This small molecule binds to this protein.
Small molecule (SMILES): CC(=O)N[C@@H]1[C@@H](O)[C@H](O)[C@@H](CO)O[C@H]1O

Binding-site contacts:
Ligand atom C4 contacts residue ASN153 of chain 50.A at 4.2 Å.
Ligand atom C7 contacts residue HIS149 of chain 50.A at 4.2 Å.
Ligand atom C8 contacts residue ASN103 of chain 50.C at 4.5 Å.
Ligand atom O5 contacts residue HIS158 of chain 50.A at 3.1 Å.
Ligand atom O3 contacts residue HIS149 of chain 50.A at 4.4 Å.
Ligand atom O5 contacts residue HIS149 of chain 50.A at 4.1 Å.
Ligand atom C5 contacts residue ASN153 of chain 50.A at 3.7 Å.
Ligand atom C1 contacts residue HIS149 of chain 50.A at 4.0 Å.
Ligand atom O5 contacts residue ASN153 of chain 50.A at 2.4 Å (h-bond).
Ligand atom C6 contacts residue LYS157 of chain 50.A at 3.8 Å.
Ligand atom C1 contacts residue ASN153 of chain 50.A at 1.4 Å.
Ligand atom C2 contacts residue ASN153 of chain 50.A at 2.5 Å.
Ligand atom C5 contacts residue LYS157 of chain 50.A at 4.1 Å.
Ligand atom N2 contacts residue HIS149 of chain 50.A at 4.3 Å.
Ligand atom C1 contacts residue HIS158 of chain 50.A at 4.0 Å.
Ligand atom C8 contacts residue GLY102 of chain 50.C at 3.3 Å.
Ligand atom C6 contacts residue HIS158 of chain 50.A at 3.8 Å.
Ligand atom C5 contacts residue HIS158 of chain 50.A at 4.1 Å.
Ligand atom C2 contacts residue HIS149 of chain 50.A at 3.6 Å.
Ligand atom O6 contacts residue LYS157 of chain 50.A at 3.8 Å.
Ligand atom O7 contacts residue HIS149 of chain 50.A at 3.3 Å.
Ligand atom C1 contacts residue THR155 of chain 50.A at 3.9 Å.
Ligand atom C3 contacts residue ASN153 of chain 50.A at 3.8 Å.
Ligand atom O5 contacts residue THR155 of chain 50.A at 4.3 Å.
Ligand atom N2 contacts residue ASN153 of chain 50.A at 2.9 Å (h-bond).
Ligand atom C7 contacts residue ASN153 of chain 50.A at 3.7 Å.
Ligand atom O7 contacts residue ASN153 of chain 50.A at 4.0 Å.
Ligand atom C8 contacts residue TRP101 of chain 50.C at 3.6 Å (hydrophobic).

Sequence of chain 50.C:
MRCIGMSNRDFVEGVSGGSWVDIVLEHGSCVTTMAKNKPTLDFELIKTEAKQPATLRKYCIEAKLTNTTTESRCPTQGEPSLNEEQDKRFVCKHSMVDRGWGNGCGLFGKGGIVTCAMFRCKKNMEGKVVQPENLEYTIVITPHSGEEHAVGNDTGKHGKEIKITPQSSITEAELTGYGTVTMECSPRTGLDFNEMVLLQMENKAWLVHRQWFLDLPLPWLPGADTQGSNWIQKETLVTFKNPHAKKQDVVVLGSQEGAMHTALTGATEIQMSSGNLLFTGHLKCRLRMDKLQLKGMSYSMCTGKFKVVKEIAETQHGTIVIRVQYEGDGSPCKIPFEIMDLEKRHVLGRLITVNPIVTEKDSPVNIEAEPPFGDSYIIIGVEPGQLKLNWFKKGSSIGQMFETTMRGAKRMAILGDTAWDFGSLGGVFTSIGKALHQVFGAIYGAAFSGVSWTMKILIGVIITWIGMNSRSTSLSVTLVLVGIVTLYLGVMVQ

Sequence of chain 50.A:
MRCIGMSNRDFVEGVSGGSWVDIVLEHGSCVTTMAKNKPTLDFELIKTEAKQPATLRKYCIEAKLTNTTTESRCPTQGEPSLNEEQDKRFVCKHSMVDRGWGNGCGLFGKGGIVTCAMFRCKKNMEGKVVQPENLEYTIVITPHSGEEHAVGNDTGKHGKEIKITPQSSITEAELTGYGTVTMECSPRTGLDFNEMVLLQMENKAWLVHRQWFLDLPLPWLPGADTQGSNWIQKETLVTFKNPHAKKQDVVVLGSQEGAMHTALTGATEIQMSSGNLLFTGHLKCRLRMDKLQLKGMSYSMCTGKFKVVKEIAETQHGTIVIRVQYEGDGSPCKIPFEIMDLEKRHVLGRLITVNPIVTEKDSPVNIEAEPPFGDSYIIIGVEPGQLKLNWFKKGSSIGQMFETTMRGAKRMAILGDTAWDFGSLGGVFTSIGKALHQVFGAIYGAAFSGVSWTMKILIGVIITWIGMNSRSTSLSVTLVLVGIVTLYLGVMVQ